Binding-site contacts:
Ligand atom C01 contacts residue 2O81 of chain 2.H at 0.8 Å.
Ligand atom C contacts residue GLU280 of chain 1.A at 4.1 Å.
Ligand atom C04 contacts residue 2O81 of chain 2.H at 0.3 Å.
Ligand atom C contacts residue 2O81 of chain 2.H at 0.8 Å.
Ligand atom C07 contacts residue 2O81 of chain 2.H at 0.8 Å.
Ligand atom C06 contacts residue 2O81 of chain 2.H at 0.8 Å.
Ligand atom C04 contacts residue GLU256 of chain 2.A at 4.2 Å.
Ligand atom F01 contacts residue GLU256 of chain 2.A at 3.2 Å.
Ligand atom N contacts residue 2O81 of chain 2.H at 2.2 Å.
Ligand atom F contacts residue GLU256 of chain 2.A at 4.0 Å.
Ligand atom C02 contacts residue 2O81 of chain 2.H at 1.1 Å.
Ligand atom C01 contacts residue GLU256 of chain 1.A at 3.9 Å.
Ligand atom C02 contacts residue LEU255 of chain 1.A at 4.0 Å (hydrophobic).
Ligand atom S contacts residue 2O81 of chain 2.H at 0.9 Å.
Ligand atom F02 contacts residue MET284 of chain 1.A at 4.2 Å.
Ligand atom F02 contacts residue GLU256 of chain 1.A at 4.0 Å.
Ligand atom C05 contacts residue GLU256 of chain 2.A at 4.0 Å.
Ligand atom C05 contacts residue 2O81 of chain 2.H at 0.8 Å.
Ligand atom C05 contacts residue LEU255 of chain 1.A at 4.2 Å (hydrophobic).
Ligand atom F contacts residue LEU255 of chain 2.A at 3.1 Å.
Ligand atom C05 contacts residue GLU280 of chain 1.A at 3.7 Å.
Ligand atom F01 contacts residue GLU280 of chain 1.A at 4.3 Å.
Ligand atom F02 contacts residue 2O81 of chain 2.H at 1.1 Å.
Ligand atom C04 contacts residue MET284 of chain 1.A at 4.3 Å (hydrophobic).
Ligand atom O contacts residue LEU255 of chain 2.A at 4.5 Å.
Ligand atom O contacts residue 2O81 of chain 2.H at 2.5 Å (h-bond).
Ligand atom F01 contacts residue 2O81 of chain 2.H at 1.1 Å.
Ligand atom C04 contacts residue LEU255 of chain 2.A at 4.4 Å (hydrophobic).
Ligand atom C04 contacts residue MET284 of chain 2.A at 4.3 Å (hydrophobic).
Ligand atom C04 contacts residue GLU256 of chain 1.A at 4.5 Å.
Ligand atom C03 contacts residue 2O81 of chain 2.H at 2.0 Å.
Ligand atom F02 contacts residue MET284 of chain 2.A at 3.1 Å.
Ligand atom F01 contacts residue LEU255 of chain 1.A at 4.2 Å.
Ligand atom S contacts residue LEU255 of chain 1.A at 3.5 Å.
Ligand atom F contacts residue 2O81 of chain 2.H at 0.9 Å.
Ligand atom S contacts residue GLU256 of chain 1.A at 3.7 Å.
Ligand atom C contacts residue GLU256 of chain 2.A at 4.1 Å.
Ligand atom F01 contacts residue MET284 of chain 1.A at 3.2 Å.
Ligand atom C01 contacts residue GLU280 of chain 2.A at 4.1 Å.

Sequence of chain 1.A:
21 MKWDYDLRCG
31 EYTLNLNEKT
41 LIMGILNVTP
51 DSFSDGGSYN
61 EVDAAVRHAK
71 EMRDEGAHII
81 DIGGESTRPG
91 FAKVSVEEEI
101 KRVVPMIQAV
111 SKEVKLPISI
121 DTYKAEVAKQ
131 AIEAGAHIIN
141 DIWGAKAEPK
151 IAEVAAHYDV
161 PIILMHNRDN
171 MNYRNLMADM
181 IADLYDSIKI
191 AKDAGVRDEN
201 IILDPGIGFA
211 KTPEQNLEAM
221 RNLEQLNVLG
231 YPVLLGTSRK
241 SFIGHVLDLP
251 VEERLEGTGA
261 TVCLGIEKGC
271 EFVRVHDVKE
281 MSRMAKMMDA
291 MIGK

A small-molecule ligand and the protein it binds are described below.
Small molecule (SMILES): NC(=O)c1ccc(SC(F)(F)F)cc1

Sequence of chain 2.A:
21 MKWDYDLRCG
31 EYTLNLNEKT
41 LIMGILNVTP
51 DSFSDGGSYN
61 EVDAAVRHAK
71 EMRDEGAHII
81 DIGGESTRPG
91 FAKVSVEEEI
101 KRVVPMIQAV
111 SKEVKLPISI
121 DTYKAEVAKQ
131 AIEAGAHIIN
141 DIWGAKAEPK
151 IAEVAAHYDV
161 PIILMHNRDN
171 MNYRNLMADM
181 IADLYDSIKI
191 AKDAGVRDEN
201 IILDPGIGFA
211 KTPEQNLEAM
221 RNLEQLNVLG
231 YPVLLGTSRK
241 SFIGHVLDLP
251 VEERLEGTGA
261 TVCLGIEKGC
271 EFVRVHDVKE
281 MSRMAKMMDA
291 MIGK